This protein binds this small molecule.
Small molecule (SMILES): Cc1cc2c3c(c1C)C(C)(C)C[C@@H](S(=O)(=O)O)N3c1c([nH]c(=O)[nH]c1=O)N2C[C@H](O)[C@H](O)[C@H](O)COP(=O)(O)O

Binding-site contacts:
Ligand atom OAK contacts residue GLU261 of chain 1.B at 2.7 Å (salt-bridge).
Ligand atom C4 contacts residue ARG200 of chain 1.B at 3.7 Å.
Ligand atom O4 contacts residue ARG200 of chain 1.B at 3.1 Å (salt-bridge).
Ligand atom OAT contacts residue NA1 of chain 1.I at 2.5 Å (h-bond).
Ligand atom N1 contacts residue ARG217 of chain 1.B at 3.2 Å (salt-bridge).
Ligand atom O2 contacts residue TYR199 of chain 1.B at 3.6 Å.
Ligand atom C2 contacts residue ARG217 of chain 1.B at 3.4 Å.
Ligand atom N8 contacts residue ILE198 of chain 1.B at 3.4 Å (h-bond).
Ligand atom CAB contacts residue THR180 of chain 1.B at 3.5 Å.
Ligand atom OAK contacts residue NA1 of chain 1.I at 2.6 Å (h-bond).
Ligand atom N1 contacts residue ILE198 of chain 1.B at 3.3 Å (h-bond).
Ligand atom O9 contacts residue ASP310 of chain 1.B at 2.8 Å (salt-bridge).
Ligand atom C7 contacts residue ILE198 of chain 1.B at 3.5 Å (hydrophobic).
Ligand atom OAG contacts residue ALA251 of chain 1.B at 3.4 Å (h-bond).
Ligand atom O2 contacts residue LEU214 of chain 1.B at 3.0 Å (h-bond).
Ligand atom C8A contacts residue ILE198 of chain 1.B at 3.0 Å (hydrophobic).
Ligand atom PBJ contacts residue NA1 of chain 1.I at 3.1 Å.
Ligand atom OAI contacts residue ARG217 of chain 1.B at 3.5 Å.
Ligand atom C4 contacts residue ARG212 of chain 1.B at 3.5 Å.
Ligand atom PBJ contacts residue MN1 of chain 1.G at 3.5 Å.
Ligand atom N3 contacts residue ARG212 of chain 1.B at 3.0 Å (salt-bridge).
Ligand atom CAC contacts residue ARG200 of chain 1.B at 3.4 Å.
Ligand atom OAK contacts residue MN1 of chain 1.G at 2.2 Å.
Ligand atom CAC contacts residue THR180 of chain 1.B at 3.5 Å.
Ligand atom O10 contacts residue ARG212 of chain 1.B at 3.1 Å (salt-bridge).
Ligand atom OAG contacts residue NA1 of chain 1.I at 3.4 Å (h-bond).
Ligand atom OAF contacts residue TYR199 of chain 1.B at 2.6 Å (h-bond).
Ligand atom OAF contacts residue GLY218 of chain 1.B at 2.8 Å (h-bond).
Ligand atom OAH contacts residue ILE198 of chain 1.B at 2.5 Å (h-bond).
Ligand atom O4 contacts residue ARG212 of chain 1.B at 3.0 Å (salt-bridge).
Ligand atom O2 contacts residue ARG217 of chain 1.B at 2.7 Å (salt-bridge).
Ligand atom OAG contacts residue VAL252 of chain 1.B at 3.2 Å (h-bond).
Ligand atom CBE contacts residue ILE198 of chain 1.B at 3.5 Å (hydrophobic).
Ligand atom CAQ contacts residue ARG217 of chain 1.B at 3.7 Å.
Ligand atom OAK contacts residue ASN195 of chain 1.B at 2.7 Å (h-bond).
Ligand atom C4A contacts residue ILE198 of chain 1.B at 3.3 Å (hydrophobic).
Ligand atom OAK contacts residue LEU196 of chain 1.B at 3.6 Å (h-bond).
Ligand atom OAF contacts residue ARG217 of chain 1.B at 3.2 Å.
Ligand atom CAP contacts residue NA1 of chain 1.I at 3.7 Å.
Ligand atom CAD contacts residue THR180 of chain 1.B at 3.7 Å.

Sequence of chain 1.B:
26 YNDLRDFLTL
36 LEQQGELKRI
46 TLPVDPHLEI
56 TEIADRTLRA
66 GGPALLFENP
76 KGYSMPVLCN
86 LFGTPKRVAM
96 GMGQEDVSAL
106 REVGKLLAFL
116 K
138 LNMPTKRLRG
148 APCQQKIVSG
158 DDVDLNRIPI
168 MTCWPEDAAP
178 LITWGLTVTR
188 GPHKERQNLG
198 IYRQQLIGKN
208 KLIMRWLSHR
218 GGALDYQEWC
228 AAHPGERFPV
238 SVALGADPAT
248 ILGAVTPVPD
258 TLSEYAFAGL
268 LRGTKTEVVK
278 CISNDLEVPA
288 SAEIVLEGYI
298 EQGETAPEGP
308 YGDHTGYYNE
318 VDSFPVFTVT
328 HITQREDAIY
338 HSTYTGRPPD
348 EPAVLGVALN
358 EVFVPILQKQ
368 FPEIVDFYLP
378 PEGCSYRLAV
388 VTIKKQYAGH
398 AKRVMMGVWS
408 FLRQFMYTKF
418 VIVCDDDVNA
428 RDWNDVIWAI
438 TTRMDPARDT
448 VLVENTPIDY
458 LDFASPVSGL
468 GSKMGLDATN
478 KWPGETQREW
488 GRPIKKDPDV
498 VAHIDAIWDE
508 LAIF